Binding-site contacts:
Ligand atom C8 contacts residue PRO421 of chain 2.A at 4.3 Å (hydrophobic).
Ligand atom C2 contacts residue PRO421 of chain 2.A at 4.5 Å (hydrophobic).
Ligand atom N3 contacts residue GLY639 of chain 2.A at 4.3 Å.
Ligand atom N1 contacts residue PRO421 of chain 2.A at 4.3 Å.
Ligand atom N6 contacts residue GLY639 of chain 2.A at 3.6 Å (h-bond).
Ligand atom C6 contacts residue PRO631 of chain 2.A at 3.9 Å (hydrophobic).
Ligand atom N7 contacts residue PRO421 of chain 2.A at 4.2 Å.
Ligand atom C5 contacts residue PRO631 of chain 2.A at 4.2 Å (hydrophobic).
Ligand atom N6 contacts residue SER632 of chain 2.A at 3.3 Å (h-bond).
Ligand atom C3' contacts residue HIS630 of chain 2.A at 4.4 Å.
Ligand atom C4 contacts residue PRO631 of chain 2.A at 4.0 Å (hydrophobic).
Ligand atom C6 contacts residue SER632 of chain 2.A at 3.9 Å.
Ligand atom N7 contacts residue SER632 of chain 2.A at 4.1 Å.
Ligand atom N9 contacts residue PRO421 of chain 2.A at 4.4 Å.
Ligand atom C2 contacts residue VAL420 of chain 2.A at 4.3 Å (hydrophobic).
Ligand atom C6 contacts residue PRO421 of chain 2.A at 4.1 Å (hydrophobic).
Ligand atom C5 contacts residue SER632 of chain 2.A at 4.1 Å.
Ligand atom C4 contacts residue PRO421 of chain 2.A at 4.3 Å (hydrophobic).
Ligand atom C2 contacts residue PRO631 of chain 2.A at 3.3 Å (hydrophobic).
Ligand atom N6 contacts residue VAL420 of chain 2.A at 4.0 Å.
Ligand atom N1 contacts residue PHE638 of chain 2.A at 4.3 Å.
Ligand atom C6 contacts residue GLY639 of chain 2.A at 3.8 Å.
Ligand atom N6 contacts residue PHE638 of chain 2.A at 3.9 Å.
Ligand atom N6 contacts residue GLY637 of chain 2.A at 3.7 Å.
Ligand atom C1' contacts residue HIS630 of chain 2.A at 4.0 Å.
Ligand atom O1P contacts residue LYS641 of chain 22.A at 4.0 Å.
Ligand atom C8 contacts residue HIS630 of chain 2.A at 3.3 Å.
Ligand atom C1' contacts residue PRO631 of chain 2.A at 4.3 Å (hydrophobic).
Ligand atom C2 contacts residue GLY639 of chain 2.A at 3.1 Å.
Ligand atom N7 contacts residue ASN609 of chain 2.A at 3.8 Å.
Ligand atom C5 contacts residue PRO421 of chain 2.A at 4.1 Å (hydrophobic).
Ligand atom N1 contacts residue VAL420 of chain 2.A at 3.7 Å.
Ligand atom C2' contacts residue HIS630 of chain 2.A at 3.2 Å.
Ligand atom C6 contacts residue VAL420 of chain 2.A at 4.0 Å (hydrophobic).
Ligand atom N7 contacts residue HIS630 of chain 2.A at 4.1 Å.
Ligand atom N1 contacts residue GLY639 of chain 2.A at 3.1 Å (h-bond).
Ligand atom N1 contacts residue PRO631 of chain 2.A at 3.5 Å (h-bond).
Ligand atom N9 contacts residue HIS630 of chain 2.A at 4.2 Å.
Ligand atom N3 contacts residue PRO631 of chain 2.A at 3.6 Å.
Ligand atom O2P contacts residue ASP626 of chain 22.A at 4.2 Å.

Sequence of chain 22.A:
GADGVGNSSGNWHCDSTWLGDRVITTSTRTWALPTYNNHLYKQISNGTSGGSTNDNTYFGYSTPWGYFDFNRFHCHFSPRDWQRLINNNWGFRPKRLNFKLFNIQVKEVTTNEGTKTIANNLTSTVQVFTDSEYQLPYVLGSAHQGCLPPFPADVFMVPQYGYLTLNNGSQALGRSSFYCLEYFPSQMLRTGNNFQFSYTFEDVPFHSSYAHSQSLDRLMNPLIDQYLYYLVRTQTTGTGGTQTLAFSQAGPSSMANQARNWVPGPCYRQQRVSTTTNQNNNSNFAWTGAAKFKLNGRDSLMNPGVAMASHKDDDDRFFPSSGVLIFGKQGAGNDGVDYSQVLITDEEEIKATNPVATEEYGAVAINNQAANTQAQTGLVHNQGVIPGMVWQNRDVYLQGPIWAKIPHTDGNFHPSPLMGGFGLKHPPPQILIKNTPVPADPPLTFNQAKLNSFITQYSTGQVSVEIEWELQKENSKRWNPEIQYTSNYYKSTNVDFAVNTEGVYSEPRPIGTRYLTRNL

Sequence of chain 2.A:
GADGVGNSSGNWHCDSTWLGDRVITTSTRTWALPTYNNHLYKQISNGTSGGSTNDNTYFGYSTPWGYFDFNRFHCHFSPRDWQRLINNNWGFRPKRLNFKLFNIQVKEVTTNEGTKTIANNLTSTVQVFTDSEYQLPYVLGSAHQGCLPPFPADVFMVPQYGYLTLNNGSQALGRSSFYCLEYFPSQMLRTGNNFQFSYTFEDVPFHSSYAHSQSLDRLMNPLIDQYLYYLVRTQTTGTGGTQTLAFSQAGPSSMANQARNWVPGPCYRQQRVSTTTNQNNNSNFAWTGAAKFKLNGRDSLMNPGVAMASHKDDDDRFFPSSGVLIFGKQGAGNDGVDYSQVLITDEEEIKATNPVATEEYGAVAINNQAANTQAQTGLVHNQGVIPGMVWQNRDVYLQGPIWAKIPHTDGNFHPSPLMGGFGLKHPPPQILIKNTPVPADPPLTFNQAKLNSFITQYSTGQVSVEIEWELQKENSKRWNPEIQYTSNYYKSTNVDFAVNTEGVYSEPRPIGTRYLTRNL

This protein binds this small molecule.
Small molecule (SMILES): Nc1ncnc2c1ncn2[C@H]1C[C@H](O)[C@@H](COP(=O)(O)O)O1